Binding-site contacts:
Ligand atom CM contacts residue NAP1 of chain 1.SB at 3.6 Å.
Ligand atom CA contacts residue THR147 of chain 1.P at 3.5 Å.
Ligand atom O contacts residue GLY190 of chain 1.P at 4.3 Å.
Ligand atom C contacts residue NAP1 of chain 1.SB at 3.4 Å.
Ligand atom C contacts residue TRP156 of chain 1.P at 4.0 Å (hydrophobic).
Ligand atom N contacts residue ILE146 of chain 1.P at 4.1 Å.
Ligand atom CA contacts residue GLU253 of chain 1.N at 3.4 Å.
Ligand atom CA contacts residue NAP1 of chain 1.SB at 4.0 Å.
Ligand atom N contacts residue THR147 of chain 1.P at 2.9 Å (h-bond).
Ligand atom N contacts residue GLU253 of chain 1.N at 2.7 Å (salt-bridge).
Ligand atom C contacts residue SER145 of chain 1.P at 3.8 Å.
Ligand atom C contacts residue TYR159 of chain 1.P at 3.3 Å (hydrophobic).
Ligand atom CA contacts residue ASN191 of chain 1.P at 3.5 Å.
Ligand atom O contacts residue TYR159 of chain 1.P at 2.6 Å (h-bond).
Ligand atom N contacts residue TYR204 of chain 1.P at 4.3 Å.
Ligand atom N contacts residue GLY190 of chain 1.P at 3.0 Å (h-bond).
Ligand atom N contacts residue NAP1 of chain 1.SB at 4.1 Å.
Ligand atom C contacts residue THR147 of chain 1.P at 4.0 Å.
Ligand atom CA contacts residue LEU197 of chain 1.P at 4.4 Å (hydrophobic).
Ligand atom CM contacts residue TYR159 of chain 1.P at 3.3 Å (hydrophobic).
Ligand atom O contacts residue NAP1 of chain 1.SB at 3.1 Å.
Ligand atom CA contacts residue TYR204 of chain 1.P at 3.5 Å (hydrophobic).
Ligand atom CA contacts residue SER145 of chain 1.P at 4.3 Å.
Ligand atom CM contacts residue TRP156 of chain 1.P at 3.9 Å (hydrophobic).
Ligand atom O contacts residue SER145 of chain 1.P at 2.7 Å (h-bond).
Ligand atom CA contacts residue TRP156 of chain 1.P at 3.5 Å (hydrophobic).
Ligand atom N contacts residue SER145 of chain 1.P at 3.5 Å (h-bond).
Ligand atom CM contacts residue LEU197 of chain 1.P at 3.7 Å (hydrophobic).
Ligand atom C contacts residue GLY190 of chain 1.P at 4.2 Å.
Ligand atom N contacts residue ASN191 of chain 1.P at 3.8 Å.
Ligand atom N contacts residue TRP156 of chain 1.P at 4.4 Å.
Ligand atom CA contacts residue GLY190 of chain 1.P at 3.7 Å.
Ligand atom CM contacts residue PHE97 of chain 1.P at 3.9 Å (hydrophobic).
Ligand atom O contacts residue THR147 of chain 1.P at 3.7 Å.

Sequence of chain 1.N:
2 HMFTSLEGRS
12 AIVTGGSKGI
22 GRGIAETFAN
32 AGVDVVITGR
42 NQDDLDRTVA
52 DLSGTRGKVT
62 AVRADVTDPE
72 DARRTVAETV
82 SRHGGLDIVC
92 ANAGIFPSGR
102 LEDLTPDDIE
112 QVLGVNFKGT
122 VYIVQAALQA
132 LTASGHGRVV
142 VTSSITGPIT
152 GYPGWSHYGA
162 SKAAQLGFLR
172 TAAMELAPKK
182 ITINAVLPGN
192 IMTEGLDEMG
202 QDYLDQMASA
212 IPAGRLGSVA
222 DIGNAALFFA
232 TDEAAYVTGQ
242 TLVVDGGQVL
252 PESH

Sequence of chain 1.P:
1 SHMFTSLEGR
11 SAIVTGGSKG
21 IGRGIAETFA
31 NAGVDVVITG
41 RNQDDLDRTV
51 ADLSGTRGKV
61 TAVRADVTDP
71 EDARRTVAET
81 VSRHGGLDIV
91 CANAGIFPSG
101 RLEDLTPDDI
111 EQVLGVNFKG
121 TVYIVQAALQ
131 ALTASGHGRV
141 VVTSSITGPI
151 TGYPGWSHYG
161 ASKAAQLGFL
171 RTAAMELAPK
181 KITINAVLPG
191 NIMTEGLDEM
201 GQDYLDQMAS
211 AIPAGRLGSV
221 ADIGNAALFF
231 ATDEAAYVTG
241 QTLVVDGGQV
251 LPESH

This protein binds this small molecule.
Small molecule (SMILES): CC(=O)CN